The protein below binds the small molecule below.
Small molecule (SMILES): CC(=O)N[C@@H](CC(C)C)C(=O)N[C@H](C(=O)N[C@@H](Cc1ccccc1)C(=O)NCC(=O)N[C@@H](CCC(=O)O)C(=O)N[C@@H](Cc1ccc(O)cc1)C(=O)N[C@@H](CC1=c2ccccc2=NC1)C(=O)N[C@@H](C)C(=O)N[C@@H](CCC(N)=O)C(=O)N[C@@H](CC(C)C)C(=O)N[C@@H](C)C(=O)N[C@@H](CO)C(=O)O)[C@@H](C)O

Binding-site contacts:
Ligand atom CZ3 contacts residue ILE45 of chain 1.A at 3.7 Å (hydrophobic).
Ligand atom C contacts residue GLN56 of chain 1.A at 3.5 Å.
Ligand atom CE1 contacts residue VAL77 of chain 1.A at 3.6 Å (hydrophobic).
Ligand atom CE1 contacts residue LYS78 of chain 1.A at 3.6 Å.
Ligand atom O contacts residue O9E1 of chain 1.E at 3.6 Å.
Ligand atom O contacts residue GLN8 of chain 1.A at 2.8 Å (h-bond).
Ligand atom C contacts residue O9E1 of chain 1.E at 2.3 Å.
Ligand atom CD1 contacts residue O9E1 of chain 1.E at 3.1 Å.
Ligand atom OG contacts residue LYS35 of chain 1.A at 3.6 Å.
Ligand atom O contacts residue GLN56 of chain 1.A at 3.5 Å.
Ligand atom NE1 contacts residue LEU38 of chain 1.A at 2.8 Å (h-bond).
Ligand atom CA contacts residue O9E1 of chain 1.E at 1.5 Å.
Ligand atom CE1 contacts residue ILE45 of chain 1.A at 3.6 Å (hydrophobic).
Ligand atom N contacts residue O9E1 of chain 1.E at 3.2 Å.
Ligand atom CD1 contacts residue GLN56 of chain 1.A at 3.4 Å.
Ligand atom CE2 contacts residue GLY42 of chain 1.A at 3.5 Å.
Ligand atom O contacts residue LYS35 of chain 1.A at 3.4 Å.
Ligand atom CA contacts residue GLN56 of chain 1.A at 3.3 Å.
Ligand atom CZ2 contacts residue LEU41 of chain 1.A at 3.6 Å (hydrophobic).
Ligand atom C contacts residue O9E1 of chain 1.E at 3.4 Å.
Ligand atom C contacts residue GLN8 of chain 1.A at 3.5 Å.
Ligand atom N contacts residue O9E1 of chain 1.E at 2.7 Å.
Ligand atom CE2 contacts residue GLY42 of chain 1.A at 3.6 Å.
Ligand atom N contacts residue GLN56 of chain 1.A at 2.8 Å (h-bond).
Ligand atom CA contacts residue GLN56 of chain 1.A at 3.5 Å.
Ligand atom CE2 contacts residue LEU38 of chain 1.A at 3.5 Å (hydrophobic).
Ligand atom CB contacts residue O9E1 of chain 1.E at 1.5 Å.
Ligand atom C contacts residue VAL77 of chain 1.A at 3.7 Å (hydrophobic).
Ligand atom O contacts residue GLN8 of chain 1.A at 3.4 Å (h-bond).
Ligand atom CZ contacts residue ILE45 of chain 1.A at 3.4 Å (hydrophobic).
Ligand atom CZ2 contacts residue LEU38 of chain 1.A at 3.5 Å (hydrophobic).
Ligand atom CZ2 contacts residue GLY42 of chain 1.A at 3.6 Å.
Ligand atom CD1 contacts residue HIS80 of chain 1.A at 3.5 Å.
Ligand atom NE1 contacts residue GLY42 of chain 1.A at 3.4 Å.
Ligand atom O contacts residue VAL77 of chain 1.A at 3.6 Å.
Ligand atom CD2 contacts residue MET46 of chain 1.A at 3.4 Å (hydrophobic).
Ligand atom CE2 contacts residue MET46 of chain 1.A at 3.5 Å (hydrophobic).
Ligand atom O contacts residue O9E1 of chain 1.E at 2.9 Å.
Ligand atom CA contacts residue O9E1 of chain 1.E at 2.7 Å.
Ligand atom CB contacts residue GLN56 of chain 1.A at 3.6 Å.

Sequence of chain 1.A:
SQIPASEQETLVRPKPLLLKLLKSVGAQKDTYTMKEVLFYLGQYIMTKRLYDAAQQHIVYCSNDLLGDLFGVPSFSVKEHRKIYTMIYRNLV